Sequence of chain 1.E:
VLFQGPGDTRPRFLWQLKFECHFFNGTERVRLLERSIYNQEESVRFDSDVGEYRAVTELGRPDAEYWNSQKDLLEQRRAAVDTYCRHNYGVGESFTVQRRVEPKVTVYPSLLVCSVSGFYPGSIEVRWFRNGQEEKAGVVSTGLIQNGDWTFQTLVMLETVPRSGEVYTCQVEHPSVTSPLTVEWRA

This protein binds this small molecule.
Small molecule (SMILES): CC(=O)N[C@H]1[C@H](O[C@H]2[C@H](O)[C@@H](NC(C)=O)CO[C@@H]2CO)O[C@H](CO)[C@@H](O)[C@@H]1O

Sequence of chain 1.D:
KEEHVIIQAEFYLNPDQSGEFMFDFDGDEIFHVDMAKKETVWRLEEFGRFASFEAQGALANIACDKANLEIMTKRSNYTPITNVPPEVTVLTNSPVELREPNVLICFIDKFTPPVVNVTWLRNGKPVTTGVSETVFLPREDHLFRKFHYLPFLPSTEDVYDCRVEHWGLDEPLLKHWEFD

Binding-site contacts:
Ligand atom N2 contacts residue ASN118 of chain 1.D at 2.9 Å (h-bond).
Ligand atom C6 contacts residue GLY7 of chain 1.E at 3.5 Å.
Ligand atom O7 contacts residue HIS167 of chain 1.D at 4.3 Å.
Ligand atom C8 contacts residue TRP168 of chain 1.D at 3.3 Å (hydrophobic).
Ligand atom C3 contacts residue ASN118 of chain 1.D at 3.7 Å.
Ligand atom C7 contacts residue GLU166 of chain 1.D at 4.4 Å.
Ligand atom O5 contacts residue ASN118 of chain 1.D at 2.2 Å (h-bond).
Ligand atom C5 contacts residue ASN118 of chain 1.D at 3.5 Å.
Ligand atom O7 contacts residue TRP168 of chain 1.D at 4.1 Å.
Ligand atom C4 contacts residue ASN118 of chain 1.D at 4.0 Å.
Ligand atom C1 contacts residue GLU166 of chain 1.D at 4.0 Å.
Ligand atom O7 contacts residue ASN118 of chain 1.D at 3.7 Å.
Ligand atom C7 contacts residue ASN118 of chain 1.D at 3.5 Å.
Ligand atom C2 contacts residue GLU166 of chain 1.D at 4.0 Å.
Ligand atom C6 contacts residue ASP8 of chain 1.E at 4.3 Å.
Ligand atom N2 contacts residue TRP168 of chain 1.D at 4.2 Å.
Ligand atom C7 contacts residue TRP168 of chain 1.D at 3.7 Å (hydrophobic).
Ligand atom O7 contacts residue GLU166 of chain 1.D at 3.6 Å.
Ligand atom C8 contacts residue GLU166 of chain 1.D at 4.0 Å.
Ligand atom O6 contacts residue GLY7 of chain 1.E at 3.1 Å (h-bond).
Ligand atom O6 contacts residue ASP8 of chain 1.E at 3.9 Å.
Ligand atom C8 contacts residue ASN118 of chain 1.D at 4.5 Å.
Ligand atom C8 contacts residue HIS167 of chain 1.D at 4.1 Å.
Ligand atom O6 contacts residue ASN118 of chain 1.D at 4.4 Å.
Ligand atom O5 contacts residue GLU166 of chain 1.D at 3.9 Å.
Ligand atom C8 contacts residue VAL116 of chain 1.D at 3.9 Å (hydrophobic).
Ligand atom C2 contacts residue ASN118 of chain 1.D at 2.4 Å.
Ligand atom C1 contacts residue ASN118 of chain 1.D at 1.4 Å.